Sequence of chain 1.A:
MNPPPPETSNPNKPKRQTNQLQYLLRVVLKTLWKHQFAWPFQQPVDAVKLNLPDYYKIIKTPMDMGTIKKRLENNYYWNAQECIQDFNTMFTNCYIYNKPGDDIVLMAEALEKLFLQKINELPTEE

Binding-site contacts:
Ligand atom CD contacts residue ILE105 of chain 1.A at 4.0 Å (hydrophobic).
Ligand atom N contacts residue ASP103 of chain 1.A at 4.5 Å.
Ligand atom CE1 contacts residue TRP40 of chain 1.A at 4.1 Å (hydrophobic).
Ligand atom O contacts residue LEU53 of chain 1.A at 3.9 Å.
Ligand atom CH contacts residue VAL46 of chain 1.A at 3.8 Å (hydrophobic).
Ligand atom CD contacts residue LEU53 of chain 1.A at 4.4 Å (hydrophobic).
Ligand atom CA contacts residue LEU53 of chain 1.A at 4.5 Å (hydrophobic).
Ligand atom OH contacts residue CYS95 of chain 1.A at 4.1 Å.
Ligand atom CD1 contacts residue LEU51 of chain 1.A at 4.2 Å (hydrophobic).
Ligand atom OH contacts residue TYR56 of chain 1.A at 4.2 Å.
Ligand atom CG contacts residue LEU53 of chain 1.A at 3.8 Å (hydrophobic).
Ligand atom OH contacts residue VAL46 of chain 1.A at 4.5 Å.
Ligand atom CH contacts residue ASN99 of chain 1.A at 4.1 Å.
Ligand atom CH3 contacts residue ILE105 of chain 1.A at 4.0 Å (hydrophobic).
Ligand atom CH contacts residue ILE105 of chain 1.A at 3.8 Å (hydrophobic).
Ligand atom CH3 contacts residue PRO41 of chain 1.A at 4.1 Å (hydrophobic).
Ligand atom CA contacts residue ASP103 of chain 1.A at 4.2 Å.
Ligand atom CA contacts residue ASN99 of chain 1.A at 4.3 Å.
Ligand atom OH contacts residue ASN99 of chain 1.A at 3.0 Å (h-bond).
Ligand atom CE contacts residue LEU51 of chain 1.A at 4.3 Å (hydrophobic).
Ligand atom CE2 contacts residue ILE105 of chain 1.A at 3.9 Å (hydrophobic).
Ligand atom CE contacts residue ASN99 of chain 1.A at 4.4 Å.
Ligand atom CZ contacts residue ILE105 of chain 1.A at 4.0 Å (hydrophobic).
Ligand atom CH3 contacts residue PHE42 of chain 1.A at 3.8 Å (hydrophobic).
Ligand atom CB contacts residue ASN99 of chain 1.A at 3.6 Å.
Ligand atom NZ contacts residue VAL46 of chain 1.A at 3.9 Å.
Ligand atom CZ contacts residue PRO41 of chain 1.A at 4.3 Å (hydrophobic).
Ligand atom CE contacts residue LEU53 of chain 1.A at 3.7 Å (hydrophobic).
Ligand atom CH3 contacts residue VAL46 of chain 1.A at 3.7 Å (hydrophobic).
Ligand atom O contacts residue LEU51 of chain 1.A at 4.1 Å.
Ligand atom CE1 contacts residue LEU51 of chain 1.A at 4.0 Å (hydrophobic).
Ligand atom CD contacts residue ASN99 of chain 1.A at 3.9 Å.
Ligand atom OH contacts residue ILE105 of chain 1.A at 4.0 Å.
Ligand atom CZ contacts residue TRP40 of chain 1.A at 3.7 Å (hydrophobic).
Ligand atom CE2 contacts residue TRP40 of chain 1.A at 4.0 Å (hydrophobic).
Ligand atom NZ contacts residue ILE105 of chain 1.A at 4.1 Å.
Ligand atom O contacts residue ASP103 of chain 1.A at 4.1 Å.
Ligand atom CB contacts residue ILE105 of chain 1.A at 4.3 Å (hydrophobic).
Ligand atom CG contacts residue ASN99 of chain 1.A at 3.7 Å.

The small molecule below binds the protein below.
Small molecule (SMILES): CC(=O)NCCCC[C@H](NC(=O)CNC(C)=O)C(=O)N[C@@H](Cc1ccccc1)C(=O)N[C@H](C=O)CC(C)C